This protein binds this small molecule.
Small molecule (SMILES): O=C(O)Cc1nn(Cc2nc3cc(C(F)(F)F)ccc3s2)c(=O)c2ccccc12

Binding-site contacts:
Ligand atom F2 contacts residue CYS304 of chain 1.A at 3.2 Å.
Ligand atom N3 contacts residue LEU301 of chain 1.A at 3.2 Å (h-bond).
Ligand atom F1 contacts residue PRO311 of chain 1.A at 3.4 Å.
Ligand atom C10 contacts residue TRP112 of chain 1.A at 3.7 Å (hydrophobic).
Ligand atom F1 contacts residue THR114 of chain 1.A at 3.2 Å.
Ligand atom F2 contacts residue THR114 of chain 1.A at 3.2 Å.
Ligand atom O3 contacts residue NAP1 of chain 1.B at 3.0 Å.
Ligand atom C18 contacts residue NAP1 of chain 1.B at 3.5 Å.
Ligand atom C7 contacts residue TRP21 of chain 1.A at 3.5 Å (hydrophobic).
Ligand atom C14 contacts residue TRP112 of chain 1.A at 3.4 Å (hydrophobic).
Ligand atom O2 contacts residue HIS111 of chain 1.A at 3.1 Å (h-bond).
Ligand atom N3 contacts residue TRP112 of chain 1.A at 3.6 Å.
Ligand atom C4 contacts residue TRP21 of chain 1.A at 3.7 Å (hydrophobic).
Ligand atom C5 contacts residue PHE123 of chain 1.A at 3.7 Å (hydrophobic).
Ligand atom C15 contacts residue TRP112 of chain 1.A at 3.3 Å (hydrophobic).
Ligand atom S1 contacts residue TRP112 of chain 1.A at 3.8 Å.
Ligand atom C1 contacts residue TRP220 of chain 1.A at 3.7 Å (hydrophobic).
Ligand atom C12 contacts residue TRP112 of chain 1.A at 3.5 Å (hydrophobic).
Ligand atom C11 contacts residue TRP112 of chain 1.A at 3.3 Å (hydrophobic).
Ligand atom O3 contacts residue TYR49 of chain 1.A at 2.7 Å (h-bond).
Ligand atom N2 contacts residue CYS299 of chain 1.A at 3.6 Å (h-bond).
Ligand atom N1 contacts residue TRP220 of chain 1.A at 3.5 Å.
Ligand atom C10 contacts residue LEU301 of chain 1.A at 3.7 Å (hydrophobic).
Ligand atom C17 contacts residue TRP21 of chain 1.A at 3.7 Å (hydrophobic).
Ligand atom F1 contacts residue TRP112 of chain 1.A at 3.2 Å.
Ligand atom C17 contacts residue NAP1 of chain 1.B at 3.5 Å.
Ligand atom O2 contacts residue TRP112 of chain 1.A at 3.0 Å (h-bond).
Ligand atom F3 contacts residue TYR310 of chain 1.A at 3.0 Å.
Ligand atom C13 contacts residue TRP112 of chain 1.A at 3.4 Å (hydrophobic).
Ligand atom C19 contacts residue TRP112 of chain 1.A at 3.7 Å (hydrophobic).
Ligand atom O2 contacts residue NAP1 of chain 1.B at 3.6 Å (h-bond).
Ligand atom C9 contacts residue TRP220 of chain 1.A at 3.5 Å (hydrophobic).
Ligand atom F3 contacts residue PRO311 of chain 1.A at 3.1 Å.
Ligand atom C18 contacts residue HIS111 of chain 1.A at 3.3 Å.
Ligand atom C14 contacts residue THR114 of chain 1.A at 3.6 Å.
Ligand atom C16 contacts residue TRP112 of chain 1.A at 3.4 Å (hydrophobic).
Ligand atom C8 contacts residue TRP21 of chain 1.A at 3.1 Å (hydrophobic).
Ligand atom F2 contacts residue TYR310 of chain 1.A at 3.6 Å.
Ligand atom C3 contacts residue TRP21 of chain 1.A at 3.7 Å (hydrophobic).
Ligand atom O3 contacts residue HIS111 of chain 1.A at 2.7 Å (h-bond).

Sequence of chain 1.A:
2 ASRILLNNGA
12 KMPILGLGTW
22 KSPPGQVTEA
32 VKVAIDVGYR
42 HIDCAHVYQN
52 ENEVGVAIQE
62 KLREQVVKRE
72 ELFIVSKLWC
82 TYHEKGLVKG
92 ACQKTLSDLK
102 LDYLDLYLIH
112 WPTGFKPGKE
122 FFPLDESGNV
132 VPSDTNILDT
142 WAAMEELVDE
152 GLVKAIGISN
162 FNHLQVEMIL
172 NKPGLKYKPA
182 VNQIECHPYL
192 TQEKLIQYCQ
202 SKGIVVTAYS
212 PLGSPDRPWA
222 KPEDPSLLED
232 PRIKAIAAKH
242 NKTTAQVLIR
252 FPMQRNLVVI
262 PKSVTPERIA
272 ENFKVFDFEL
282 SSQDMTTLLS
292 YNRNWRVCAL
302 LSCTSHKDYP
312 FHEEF